Binding-site contacts:
Ligand atom C18 contacts residue LEU223 of chain 2.A at 4.1 Å (hydrophobic).
Ligand atom C11 contacts residue ILE173 of chain 2.A at 3.8 Å (hydrophobic).
Ligand atom C10 contacts residue ILE224 of chain 2.A at 3.7 Å (hydrophobic).
Ligand atom C09 contacts residue ILE224 of chain 2.A at 4.4 Å (hydrophobic).
Ligand atom C15 contacts residue LYS127 of chain 2.A at 1.4 Å.
Ligand atom C08 contacts residue ILE224 of chain 2.A at 4.2 Å (hydrophobic).
Ligand atom C11 contacts residue LYS127 of chain 2.A at 2.9 Å.
Ligand atom C11 contacts residue PRO172 of chain 2.A at 3.4 Å (hydrophobic).
Ligand atom O16 contacts residue PRO172 of chain 2.A at 3.8 Å.
Ligand atom C13 contacts residue ILE173 of chain 2.A at 4.2 Å (hydrophobic).
Ligand atom C01 contacts residue LEU223 of chain 2.A at 3.9 Å (hydrophobic).
Ligand atom N04 contacts residue LEU223 of chain 2.A at 4.1 Å.
Ligand atom C15 contacts residue ILE173 of chain 2.A at 4.3 Å (hydrophobic).
Ligand atom C20 contacts residue PRO9 of chain 2.B at 3.4 Å (hydrophobic).
Ligand atom C12 contacts residue ILE8 of chain 2.B at 4.0 Å (hydrophobic).
Ligand atom C09 contacts residue ILE173 of chain 2.A at 4.5 Å (hydrophobic).
Ligand atom C10 contacts residue ILE8 of chain 2.B at 3.9 Å (hydrophobic).
Ligand atom C10 contacts residue LYS127 of chain 2.A at 4.3 Å.
Ligand atom C09 contacts residue ILE8 of chain 2.B at 4.3 Å (hydrophobic).
Ligand atom C13 contacts residue LYS127 of chain 2.A at 3.7 Å.
Ligand atom C10 contacts residue ILE173 of chain 2.A at 4.1 Å (hydrophobic).
Ligand atom O16 contacts residue ILE224 of chain 2.A at 4.2 Å.
Ligand atom C14 contacts residue ILE8 of chain 2.B at 4.3 Å (hydrophobic).
Ligand atom C13 contacts residue ILE8 of chain 2.B at 3.9 Å (hydrophobic).
Ligand atom C12 contacts residue LYS127 of chain 2.A at 2.5 Å.
Ligand atom C11 contacts residue ILE8 of chain 2.B at 3.8 Å (hydrophobic).
Ligand atom N02 contacts residue LEU223 of chain 2.A at 3.7 Å.
Ligand atom C15 contacts residue ILE8 of chain 2.B at 4.3 Å (hydrophobic).
Ligand atom C20 contacts residue LEU223 of chain 2.A at 3.6 Å (hydrophobic).
Ligand atom C10 contacts residue PRO172 of chain 2.A at 3.3 Å (hydrophobic).
Ligand atom O19 contacts residue LEU223 of chain 2.A at 3.7 Å.
Ligand atom C11 contacts residue GLY176 of chain 2.A at 3.8 Å.
Ligand atom C12 contacts residue ILE173 of chain 2.A at 3.8 Å (hydrophobic).
Ligand atom C17 contacts residue ILE8 of chain 2.B at 4.3 Å (hydrophobic).
Ligand atom C03 contacts residue LEU223 of chain 2.A at 3.6 Å (hydrophobic).

Sequence of chain 2.A:
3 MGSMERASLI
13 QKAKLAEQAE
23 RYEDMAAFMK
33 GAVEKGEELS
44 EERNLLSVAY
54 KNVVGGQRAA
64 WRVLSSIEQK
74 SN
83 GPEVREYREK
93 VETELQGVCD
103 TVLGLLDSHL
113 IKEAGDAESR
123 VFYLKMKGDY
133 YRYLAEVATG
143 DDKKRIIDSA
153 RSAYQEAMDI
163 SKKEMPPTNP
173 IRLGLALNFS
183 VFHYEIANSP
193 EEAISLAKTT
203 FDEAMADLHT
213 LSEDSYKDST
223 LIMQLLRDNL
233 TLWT

The protein below binds the small molecule below.
Small molecule (SMILES): CN(C)C(=O)N1CCN(C(=O)c2ccc(C=O)cc2)CC1

Sequence of chain 2.B:
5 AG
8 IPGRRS